Binding-site contacts:
Ligand atom N3 contacts residue A4 of chain 1.I at 3.8 Å.
Ligand atom N3 contacts residue A2 of chain 1.I at 3.9 Å.
Ligand atom C4 contacts residue A1 of chain 1.I at 4.4 Å.
Ligand atom N3 contacts residue A3 of chain 1.I at 3.9 Å.
Ligand atom O4 contacts residue A3 of chain 1.I at 4.1 Å.
Ligand atom O2 contacts residue A1 of chain 1.I at 4.2 Å.
Ligand atom C4 contacts residue A3 of chain 1.I at 4.5 Å.
Ligand atom O4 contacts residue A4 of chain 1.I at 3.9 Å.
Ligand atom O4 contacts residue A2 of chain 1.I at 4.2 Å.
Ligand atom C4 contacts residue A4 of chain 1.I at 4.3 Å.
Ligand atom O4 contacts residue A1 of chain 1.I at 4.0 Å.
Ligand atom O4 contacts residue A5 of chain 1.I at 4.4 Å.
Ligand atom C2 contacts residue A1 of chain 1.I at 4.5 Å.
Ligand atom N3 contacts residue A1 of chain 1.I at 3.8 Å.

This protein binds this small molecule.
Small molecule (SMILES): O=c1ccn([C@@H]2O[C@H](CO[P](=O)(O)O[C@H]3[C@@H](O)[C@H](n4ccc(=O)[nH]c4=O)O[C@@H]3CO[P](=O)(O)O[C@H]3[C@@H](O)[C@H](n4ccc(=O)[nH]c4=O)O[C@@H]3CO[P](=O)(O)O[C@H]3[C@@H](O)[C@H](n4ccc(=O)[nH]c4=O)O[C@@H]3CO[P](=O)(O)O[C@H]3[C@@H](O)[C@H](n4ccc(=O)[nH]c4=O)O[C@@H]3COP(=O)=O)[C@@H](O)[C@H]2O)c(=O)[nH]1